Sequence of chain 1.A:
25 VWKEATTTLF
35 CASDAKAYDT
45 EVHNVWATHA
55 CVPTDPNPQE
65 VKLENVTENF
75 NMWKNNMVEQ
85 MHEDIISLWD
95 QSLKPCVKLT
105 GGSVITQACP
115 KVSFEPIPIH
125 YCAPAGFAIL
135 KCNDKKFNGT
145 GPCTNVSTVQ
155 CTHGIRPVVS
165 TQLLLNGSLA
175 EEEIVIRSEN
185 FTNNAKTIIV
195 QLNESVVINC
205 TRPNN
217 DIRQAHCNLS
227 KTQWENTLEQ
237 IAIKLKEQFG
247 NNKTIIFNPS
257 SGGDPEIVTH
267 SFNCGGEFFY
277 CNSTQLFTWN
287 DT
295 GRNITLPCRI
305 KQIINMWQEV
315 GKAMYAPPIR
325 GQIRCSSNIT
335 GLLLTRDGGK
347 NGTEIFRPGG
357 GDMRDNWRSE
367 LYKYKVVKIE

Binding-site contacts:
Ligand atom O5 contacts residue ASN278 of chain 1.A at 2.0 Å (h-bond).
Ligand atom C1 contacts residue ASN278 of chain 1.A at 1.4 Å.
Ligand atom C8 contacts residue VAL264 of chain 1.A at 3.8 Å (hydrophobic).
Ligand atom C5 contacts residue THR280 of chain 1.A at 3.8 Å.
Ligand atom O6 contacts residue GLN281 of chain 1.A at 4.1 Å.
Ligand atom C3 contacts residue THR280 of chain 1.A at 4.4 Å.
Ligand atom C1 contacts residue THR280 of chain 1.A at 3.0 Å.
Ligand atom O7 contacts residue ASN278 of chain 1.A at 2.6 Å (h-bond).
Ligand atom C6 contacts residue ASN278 of chain 1.A at 4.3 Å.
Ligand atom C2 contacts residue THR280 of chain 1.A at 4.1 Å.
Ligand atom N2 contacts residue THR280 of chain 1.A at 4.3 Å.
Ligand atom C7 contacts residue ASN278 of chain 1.A at 3.1 Å.
Ligand atom C2 contacts residue ASN278 of chain 1.A at 2.2 Å.
Ligand atom O6 contacts residue ASN278 of chain 1.A at 4.3 Å.
Ligand atom C4 contacts residue ASN278 of chain 1.A at 3.8 Å.
Ligand atom C5 contacts residue ASN278 of chain 1.A at 3.3 Å.
Ligand atom O5 contacts residue THR280 of chain 1.A at 3.6 Å (h-bond).
Ligand atom C3 contacts residue ASN278 of chain 1.A at 3.5 Å.
Ligand atom N2 contacts residue ASN278 of chain 1.A at 3.0 Å (h-bond).
Ligand atom O6 contacts residue THR280 of chain 1.A at 4.4 Å.

The protein below binds the small molecule below.
Small molecule (SMILES): CC(=O)N[C@@H]1[C@@H](O)[C@H](O)[C@@H](CO)O[C@H]1O